Sequence of chain 1.A:
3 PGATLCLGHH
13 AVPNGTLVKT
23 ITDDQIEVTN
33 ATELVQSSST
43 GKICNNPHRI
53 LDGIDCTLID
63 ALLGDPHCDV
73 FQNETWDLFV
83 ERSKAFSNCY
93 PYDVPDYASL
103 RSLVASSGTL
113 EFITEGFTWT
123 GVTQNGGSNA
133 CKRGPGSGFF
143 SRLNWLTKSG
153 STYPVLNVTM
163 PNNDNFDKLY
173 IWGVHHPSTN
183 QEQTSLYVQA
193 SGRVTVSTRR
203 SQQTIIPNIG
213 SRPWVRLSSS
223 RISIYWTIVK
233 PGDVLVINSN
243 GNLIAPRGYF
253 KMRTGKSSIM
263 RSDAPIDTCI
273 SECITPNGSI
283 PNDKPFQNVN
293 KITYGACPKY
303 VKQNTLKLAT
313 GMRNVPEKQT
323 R

The small molecule below binds the protein below.
Small molecule (SMILES): CC(=O)N[C@@H]1[C@@H](O)[C@H](O)[C@@H](CO)O[C@H]1O

Binding-site contacts:
Ligand atom C7 contacts residue ASN32 of chain 1.A at 3.4 Å.
Ligand atom C5 contacts residue ASN32 of chain 1.A at 3.7 Å.
Ligand atom N2 contacts residue ASN32 of chain 1.A at 2.9 Å (h-bond).
Ligand atom O6 contacts residue THR34 of chain 1.A at 3.7 Å.
Ligand atom O5 contacts residue ASN32 of chain 1.A at 2.4 Å (h-bond).
Ligand atom C5 contacts residue ALA33 of chain 1.A at 4.2 Å (hydrophobic).
Ligand atom C6 contacts residue THR34 of chain 1.A at 4.1 Å.
Ligand atom O5 contacts residue THR312 of chain 1.A at 4.5 Å.
Ligand atom C4 contacts residue ASN32 of chain 1.A at 4.3 Å.
Ligand atom C6 contacts residue ALA33 of chain 1.A at 3.9 Å (hydrophobic).
Ligand atom C2 contacts residue ASN32 of chain 1.A at 2.5 Å.
Ligand atom O6 contacts residue ALA33 of chain 1.A at 2.9 Å (h-bond).
Ligand atom O5 contacts residue ALA33 of chain 1.A at 3.7 Å.
Ligand atom C3 contacts residue ASN32 of chain 1.A at 3.9 Å.
Ligand atom C8 contacts residue ASN32 of chain 1.A at 4.5 Å.
Ligand atom C1 contacts residue ASN32 of chain 1.A at 1.4 Å.
Ligand atom O7 contacts residue ASN32 of chain 1.A at 3.6 Å.